This protein binds this small molecule.
Small molecule (SMILES): C/C=C/C=C/C=C/C(=O)N[C@@H](Cc1ccccc1)C(=O)N[C@H]1COC(=O)[C@@H]2C[C@@H](C)CN2C(=O)[C@H](C)NC(=O)[C@H](C)N(C)C(=O)[C@@H]2CCCN2C1=O

Binding-site contacts:
Ligand atom C contacts residue TYR101 of chain 1.J at 3.0 Å (hydrophobic).
Ligand atom C contacts residue TYR101 of chain 1.J at 3.8 Å (hydrophobic).
Ligand atom CD contacts residue TYR81 of chain 1.I at 3.7 Å (hydrophobic).
Ligand atom C contacts residue TYR101 of chain 1.J at 3.5 Å (hydrophobic).
Ligand atom CB contacts residue TYR101 of chain 1.J at 3.8 Å (hydrophobic).
Ligand atom CB contacts residue GLN107 of chain 1.I at 3.3 Å.
Ligand atom N contacts residue TYR101 of chain 1.J at 3.2 Å (h-bond).
Ligand atom O11 contacts residue GLU70 of chain 1.J at 3.5 Å (salt-bridge).
Ligand atom O contacts residue TYR101 of chain 1.J at 2.9 Å (h-bond).
Ligand atom CE1 contacts residue LEU67 of chain 1.J at 3.8 Å (hydrophobic).
Ligand atom C5 contacts residue SER71 of chain 1.J at 3.8 Å.
Ligand atom C6 contacts residue SER71 of chain 1.J at 3.8 Å.
Ligand atom C8 contacts residue SER71 of chain 1.J at 3.9 Å.
Ligand atom CD1 contacts residue LEU67 of chain 1.J at 3.9 Å (hydrophobic).
Ligand atom C2 contacts residue LEU67 of chain 1.J at 3.9 Å (hydrophobic).
Ligand atom CE2 contacts residue VAL109 of chain 1.I at 3.9 Å (hydrophobic).
Ligand atom CD1 contacts residue TYR101 of chain 1.J at 3.4 Å (hydrophobic).
Ligand atom C3 contacts residue GLU70 of chain 1.J at 3.5 Å.
Ligand atom CA contacts residue TYR101 of chain 1.J at 3.3 Å (hydrophobic).
Ligand atom CE2 contacts residue MET111 of chain 1.I at 3.8 Å (hydrophobic).
Ligand atom C2 contacts residue GLU70 of chain 1.J at 3.9 Å.
Ligand atom CE contacts residue SER79 of chain 1.I at 3.2 Å.
Ligand atom CB contacts residue TYR81 of chain 1.I at 3.9 Å (hydrophobic).
Ligand atom C8 contacts residue GLU45 of chain 1.I at 3.6 Å.
Ligand atom C6 contacts residue GLU45 of chain 1.I at 3.6 Å.
Ligand atom C contacts residue TYR81 of chain 1.I at 3.8 Å (hydrophobic).
Ligand atom N contacts residue TYR101 of chain 1.J at 3.7 Å.
Ligand atom N contacts residue TYR81 of chain 1.I at 3.4 Å (h-bond).
Ligand atom C7 contacts residue SER71 of chain 1.J at 3.1 Å.
Ligand atom CD2 contacts residue VAL109 of chain 1.I at 3.9 Å (hydrophobic).
Ligand atom O contacts residue TYR81 of chain 1.I at 2.7 Å (h-bond).
Ligand atom O contacts residue TYR101 of chain 1.J at 3.9 Å.
Ligand atom CA contacts residue TYR101 of chain 1.J at 3.8 Å (hydrophobic).
Ligand atom C6 contacts residue LEU42 of chain 1.I at 3.4 Å (hydrophobic).
Ligand atom CD2 contacts residue TYR81 of chain 1.I at 3.9 Å (hydrophobic).
Ligand atom CA contacts residue GLN107 of chain 1.I at 3.4 Å.
Ligand atom O contacts residue TYR101 of chain 1.J at 3.4 Å (h-bond).
Ligand atom C7 contacts residue GLU45 of chain 1.I at 3.6 Å.
Ligand atom CE1 contacts residue TYR101 of chain 1.J at 3.9 Å (hydrophobic).
Ligand atom CM contacts residue ILE209 of chain 1.I at 3.9 Å (hydrophobic).

Sequence of chain 1.I:
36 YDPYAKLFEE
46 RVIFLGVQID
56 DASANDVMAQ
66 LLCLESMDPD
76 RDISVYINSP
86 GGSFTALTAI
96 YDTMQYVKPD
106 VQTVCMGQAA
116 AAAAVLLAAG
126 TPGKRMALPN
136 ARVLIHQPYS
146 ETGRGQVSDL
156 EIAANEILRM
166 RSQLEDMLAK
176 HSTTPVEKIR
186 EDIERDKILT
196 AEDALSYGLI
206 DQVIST

Sequence of chain 1.J:
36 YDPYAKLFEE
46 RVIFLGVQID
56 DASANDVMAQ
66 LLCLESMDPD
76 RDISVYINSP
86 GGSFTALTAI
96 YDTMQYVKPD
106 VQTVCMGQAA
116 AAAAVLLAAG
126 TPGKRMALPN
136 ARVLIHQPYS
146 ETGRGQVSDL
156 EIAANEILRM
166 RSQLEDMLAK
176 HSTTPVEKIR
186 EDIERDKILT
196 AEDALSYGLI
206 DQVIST